Sequence of chain 1.A:
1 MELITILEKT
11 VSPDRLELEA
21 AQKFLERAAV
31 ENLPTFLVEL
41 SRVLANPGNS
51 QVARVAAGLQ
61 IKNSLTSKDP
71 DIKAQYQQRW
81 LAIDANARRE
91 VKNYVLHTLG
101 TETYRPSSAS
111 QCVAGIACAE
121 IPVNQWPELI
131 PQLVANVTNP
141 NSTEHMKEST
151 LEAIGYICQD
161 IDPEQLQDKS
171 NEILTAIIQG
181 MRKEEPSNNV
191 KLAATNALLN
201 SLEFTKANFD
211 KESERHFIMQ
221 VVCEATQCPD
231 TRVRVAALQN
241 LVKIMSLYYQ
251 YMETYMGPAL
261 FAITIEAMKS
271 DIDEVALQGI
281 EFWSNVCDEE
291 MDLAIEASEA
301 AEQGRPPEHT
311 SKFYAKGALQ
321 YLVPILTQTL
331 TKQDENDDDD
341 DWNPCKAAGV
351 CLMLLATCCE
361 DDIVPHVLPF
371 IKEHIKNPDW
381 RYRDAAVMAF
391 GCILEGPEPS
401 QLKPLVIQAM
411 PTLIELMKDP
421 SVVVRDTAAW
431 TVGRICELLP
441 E

The small molecule below binds the protein below.
Small molecule (SMILES): CC(C)C[C@H](N)C(=O)N[C@@H](Cc1ccccc1)C(=O)NCC(N)=O

Binding-site contacts:
Ligand atom CD2 contacts residue LEU174 of chain 1.A at 3.5 Å (hydrophobic).
Ligand atom CE1 contacts residue PHE217 of chain 1.A at 3.7 Å (hydrophobic).
Ligand atom CA contacts residue GLU214 of chain 1.A at 3.3 Å.
Ligand atom C contacts residue ASN171 of chain 1.A at 4.2 Å.
Ligand atom CZ contacts residue ILE178 of chain 1.A at 4.1 Å (hydrophobic).
Ligand atom N contacts residue GLU214 of chain 1.A at 3.0 Å (salt-bridge).
Ligand atom CZ contacts residue ILE218 of chain 1.A at 4.1 Å (hydrophobic).
Ligand atom CD2 contacts residue GLU214 of chain 1.A at 3.7 Å.
Ligand atom CA contacts residue GLU214 of chain 1.A at 4.1 Å.
Ligand atom CG contacts residue LEU174 of chain 1.A at 4.0 Å (hydrophobic).
Ligand atom CE2 contacts residue GLU214 of chain 1.A at 3.7 Å.
Ligand atom CB contacts residue ASN171 of chain 1.A at 3.7 Å.
Ligand atom CB contacts residue THR175 of chain 1.A at 4.0 Å.
Ligand atom N contacts residue THR175 of chain 1.A at 3.9 Å.
Ligand atom C contacts residue LYS211 of chain 1.A at 3.8 Å.
Ligand atom CD2 contacts residue PHE217 of chain 1.A at 4.2 Å (hydrophobic).
Ligand atom CZ contacts residue PHE217 of chain 1.A at 3.5 Å (hydrophobic).
Ligand atom CE2 contacts residue LEU174 of chain 1.A at 3.9 Å (hydrophobic).
Ligand atom CA contacts residue LYS211 of chain 1.A at 4.2 Å.
Ligand atom CA contacts residue ASN171 of chain 1.A at 3.0 Å.
Ligand atom CG contacts residue ASN208 of chain 1.A at 4.4 Å.
Ligand atom N contacts residue GLU214 of chain 1.A at 3.7 Å.
Ligand atom CE1 contacts residue ILE178 of chain 1.A at 4.1 Å (hydrophobic).
Ligand atom N contacts residue LYS211 of chain 1.A at 2.8 Å (salt-bridge).
Ligand atom C contacts residue GLU214 of chain 1.A at 4.3 Å.
Ligand atom CB contacts residue ASN208 of chain 1.A at 4.0 Å.
Ligand atom CG contacts residue GLU214 of chain 1.A at 4.0 Å.
Ligand atom C contacts residue GLU214 of chain 1.A at 3.6 Å.
Ligand atom CA contacts residue ASN171 of chain 1.A at 3.9 Å.
Ligand atom N contacts residue ASN171 of chain 1.A at 3.0 Å (h-bond).
Ligand atom O contacts residue GLU214 of chain 1.A at 4.4 Å.
Ligand atom N contacts residue THR175 of chain 1.A at 4.4 Å.
Ligand atom O contacts residue THR175 of chain 1.A at 4.1 Å.
Ligand atom O contacts residue ASN171 of chain 1.A at 3.0 Å (h-bond).
Ligand atom CE2 contacts residue ILE218 of chain 1.A at 3.8 Å (hydrophobic).
Ligand atom CB contacts residue THR175 of chain 1.A at 3.9 Å.
Ligand atom C contacts residue ASN171 of chain 1.A at 3.0 Å.
Ligand atom CB contacts residue GLU214 of chain 1.A at 3.7 Å.
Ligand atom CB contacts residue LEU174 of chain 1.A at 4.4 Å (hydrophobic).
Ligand atom CD2 contacts residue ASN208 of chain 1.A at 3.8 Å.